Sequence of chain 1.H:
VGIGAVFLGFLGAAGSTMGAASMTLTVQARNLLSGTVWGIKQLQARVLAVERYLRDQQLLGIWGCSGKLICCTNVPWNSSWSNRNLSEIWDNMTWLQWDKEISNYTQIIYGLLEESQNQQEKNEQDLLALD

The small molecule below binds the protein below.
Small molecule (SMILES): CC(=O)N[C@@H]1[C@@H](O)[C@H](O)[C@@H](CO)O[C@H]1O

Sequence of chain 1.G:
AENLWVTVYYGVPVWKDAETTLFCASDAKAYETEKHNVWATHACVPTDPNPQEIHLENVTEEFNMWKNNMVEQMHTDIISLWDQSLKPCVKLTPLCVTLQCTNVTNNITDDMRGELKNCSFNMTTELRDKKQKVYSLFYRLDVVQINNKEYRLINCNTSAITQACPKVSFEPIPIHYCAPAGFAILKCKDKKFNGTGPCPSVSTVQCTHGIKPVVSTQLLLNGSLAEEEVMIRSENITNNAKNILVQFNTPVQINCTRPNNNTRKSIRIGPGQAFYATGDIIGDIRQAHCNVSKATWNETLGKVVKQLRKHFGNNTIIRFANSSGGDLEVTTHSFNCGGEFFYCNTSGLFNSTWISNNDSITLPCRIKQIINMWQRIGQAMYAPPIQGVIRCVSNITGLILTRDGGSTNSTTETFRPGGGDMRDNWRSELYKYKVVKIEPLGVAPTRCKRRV

Binding-site contacts:
Ligand atom C3 contacts residue THR18 of chain 1.H at 4.4 Å.
Ligand atom O7 contacts residue ASN58 of chain 1.G at 4.3 Å.
Ligand atom O5 contacts residue ASN58 of chain 1.G at 2.4 Å (h-bond).
Ligand atom C4 contacts residue ASN58 of chain 1.G at 4.2 Å.
Ligand atom C6 contacts residue GLU57 of chain 1.G at 4.2 Å.
Ligand atom O3 contacts residue THR18 of chain 1.H at 4.1 Å.
Ligand atom C2 contacts residue ASN58 of chain 1.G at 2.4 Å.
Ligand atom C1 contacts residue ASN58 of chain 1.G at 1.4 Å.
Ligand atom C7 contacts residue ASN58 of chain 1.G at 3.8 Å.
Ligand atom C8 contacts residue ASN114 of chain 1.H at 3.2 Å.
Ligand atom C5 contacts residue ASN58 of chain 1.G at 3.7 Å.
Ligand atom N2 contacts residue THR18 of chain 1.H at 4.5 Å.
Ligand atom C3 contacts residue ASN58 of chain 1.G at 3.8 Å.
Ligand atom N2 contacts residue ASN58 of chain 1.G at 2.8 Å (h-bond).